A small-molecule ligand and the protein it binds are described below.
Small molecule (SMILES): Nc1ncnc2c1ncn2[C@@H]1O[C@H](CO[P](=O)(O)O[C@H]2[C@@H](O)[C@H](n3cnc4c(N)ncnc43)O[C@@H]2CO[P](=O)(O)O[C@H]2[C@@H](O)[C@H](n3cnc4c(N)ncnc43)O[C@@H]2CO)[C@@H](O)[C@H]1O

Sequence of chain 4.B:
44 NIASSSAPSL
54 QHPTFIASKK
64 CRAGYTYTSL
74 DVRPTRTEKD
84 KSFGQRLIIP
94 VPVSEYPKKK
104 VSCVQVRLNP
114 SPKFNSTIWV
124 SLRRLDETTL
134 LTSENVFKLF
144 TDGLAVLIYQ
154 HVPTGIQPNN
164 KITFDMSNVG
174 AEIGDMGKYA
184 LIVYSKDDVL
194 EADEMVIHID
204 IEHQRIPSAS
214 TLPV

Binding-site contacts:
Ligand atom O2' contacts residue GLY67 of chain 4.B at 3.3 Å (h-bond).
Ligand atom C1' contacts residue GLY67 of chain 4.B at 4.4 Å.
Ligand atom O2' contacts residue ARG208 of chain 4.B at 4.1 Å.
Ligand atom O2' contacts residue ARG65 of chain 4.B at 4.3 Å.
Ligand atom N3 contacts residue ARG65 of chain 4.B at 4.1 Å.
Ligand atom OP1 contacts residue ARG208 of chain 4.B at 4.1 Å.
Ligand atom OP1 contacts residue SER211 of chain 4.B at 4.3 Å.
Ligand atom O2' contacts residue ALA66 of chain 4.B at 3.6 Å.